Binding-site contacts:
Ligand atom C4 contacts residue HIS1099 of chain 1.A at 4.5 Å.
Ligand atom C8 contacts residue ASN1096 of chain 1.A at 3.5 Å.
Ligand atom C8 contacts residue GLY1097 of chain 1.A at 4.2 Å.
Ligand atom C7 contacts residue ASN1096 of chain 1.A at 3.6 Å.
Ligand atom O4 contacts residue HIS1099 of chain 1.A at 4.0 Å.
Ligand atom C5 contacts residue HIS1099 of chain 1.A at 4.1 Å.
Ligand atom C2 contacts residue ASN1096 of chain 1.A at 2.5 Å.
Ligand atom C3 contacts residue THR1098 of chain 1.A at 3.6 Å.
Ligand atom C2 contacts residue THR1098 of chain 1.A at 3.6 Å.
Ligand atom O7 contacts residue ASN1096 of chain 1.A at 3.9 Å.
Ligand atom C1 contacts residue THR1098 of chain 1.A at 3.8 Å.
Ligand atom C3 contacts residue ASN1096 of chain 1.A at 3.8 Å.
Ligand atom O3 contacts residue THR1098 of chain 1.A at 4.4 Å.
Ligand atom C4 contacts residue ASN1096 of chain 1.A at 4.2 Å.
Ligand atom C5 contacts residue ASN1096 of chain 1.A at 3.6 Å.
Ligand atom C6 contacts residue PHE1101 of chain 1.A at 4.3 Å (hydrophobic).
Ligand atom O5 contacts residue ASN1096 of chain 1.A at 2.3 Å (h-bond).
Ligand atom O5 contacts residue PHE1101 of chain 1.A at 4.3 Å.
Ligand atom C1 contacts residue ASN1096 of chain 1.A at 1.4 Å.
Ligand atom C7 contacts residue THR1098 of chain 1.A at 4.1 Å.
Ligand atom C8 contacts residue THR1098 of chain 1.A at 4.0 Å.
Ligand atom N2 contacts residue ASN1096 of chain 1.A at 3.0 Å (h-bond).
Ligand atom C3 contacts residue HIS1099 of chain 1.A at 4.3 Å.
Ligand atom N2 contacts residue THR1098 of chain 1.A at 3.1 Å (h-bond).
Ligand atom C1 contacts residue HIS1099 of chain 1.A at 4.3 Å.

This small molecule binds to this protein.
Small molecule (SMILES): CC(=O)N[C@H]1[C@H](O[C@H]2[C@H](O)[C@@H](NC(C)=O)CO[C@@H]2CO)O[C@H](CO)[C@@H](O)[C@@H]1O

Sequence of chain 1.A:
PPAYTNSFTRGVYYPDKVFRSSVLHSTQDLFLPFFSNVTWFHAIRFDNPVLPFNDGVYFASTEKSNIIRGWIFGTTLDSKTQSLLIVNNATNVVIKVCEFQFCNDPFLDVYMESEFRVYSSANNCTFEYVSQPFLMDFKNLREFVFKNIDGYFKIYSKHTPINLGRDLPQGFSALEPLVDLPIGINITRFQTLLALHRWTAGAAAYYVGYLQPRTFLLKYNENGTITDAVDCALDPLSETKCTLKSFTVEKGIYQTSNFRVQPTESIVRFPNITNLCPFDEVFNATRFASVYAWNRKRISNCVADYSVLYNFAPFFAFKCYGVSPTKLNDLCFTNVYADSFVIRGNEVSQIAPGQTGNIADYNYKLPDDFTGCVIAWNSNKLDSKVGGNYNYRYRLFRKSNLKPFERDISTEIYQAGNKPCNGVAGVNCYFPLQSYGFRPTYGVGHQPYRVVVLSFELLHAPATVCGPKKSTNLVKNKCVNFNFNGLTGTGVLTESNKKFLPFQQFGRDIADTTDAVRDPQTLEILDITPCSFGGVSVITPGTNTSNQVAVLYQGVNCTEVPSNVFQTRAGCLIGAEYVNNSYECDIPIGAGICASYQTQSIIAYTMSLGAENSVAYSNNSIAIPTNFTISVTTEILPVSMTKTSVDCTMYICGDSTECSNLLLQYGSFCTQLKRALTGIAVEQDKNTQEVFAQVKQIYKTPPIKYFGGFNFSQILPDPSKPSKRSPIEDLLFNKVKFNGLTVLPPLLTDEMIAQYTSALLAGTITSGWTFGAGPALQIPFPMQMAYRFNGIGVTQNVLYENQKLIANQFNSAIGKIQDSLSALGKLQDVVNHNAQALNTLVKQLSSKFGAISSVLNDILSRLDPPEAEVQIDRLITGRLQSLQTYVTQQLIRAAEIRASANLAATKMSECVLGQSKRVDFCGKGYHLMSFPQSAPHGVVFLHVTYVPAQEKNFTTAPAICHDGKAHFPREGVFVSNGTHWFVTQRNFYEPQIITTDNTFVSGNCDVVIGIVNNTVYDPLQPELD